Sequence of chain 1.C:
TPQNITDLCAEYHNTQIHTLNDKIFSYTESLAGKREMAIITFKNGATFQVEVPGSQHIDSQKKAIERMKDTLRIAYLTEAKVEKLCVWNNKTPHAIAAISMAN

This small molecule binds to this protein.
Small molecule (SMILES): O=C(NCCCN1CCN(CCCNc2c(NCCCN3CCN(CCCNC(=O)c4cc(O[C@H]5O[C@@H](CO)[C@@H](O)[C@@H](O)[C@H]5O)cc([N+](=O)[O-])c4)CC3)c(=O)c2=O)CC1)c1cc(O[C@H]2O[C@H](CO)[C@H](O)[C@H](O)[C@H]2O)cc([N+](=O)[O-])c1

Sequence of chain 1.D:
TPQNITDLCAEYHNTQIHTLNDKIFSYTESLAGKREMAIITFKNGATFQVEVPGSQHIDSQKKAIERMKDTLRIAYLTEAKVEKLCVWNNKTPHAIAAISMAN

Binding-site contacts:
Ligand atom O18 contacts residue ASN90 of chain 1.C at 2.6 Å (h-bond).
Ligand atom C42 contacts residue TRP88 of chain 1.C at 4.0 Å (hydrophobic).
Ligand atom O20 contacts residue GLN56 of chain 1.C at 3.8 Å.
Ligand atom O18 contacts residue GLU51 of chain 1.C at 4.2 Å.
Ligand atom O14 contacts residue ALA32 of chain 1.D at 3.9 Å.
Ligand atom O18 contacts residue TRP88 of chain 1.C at 3.7 Å.
Ligand atom C50 contacts residue HIS57 of chain 1.C at 3.5 Å.
Ligand atom C49 contacts residue ASN90 of chain 1.C at 4.0 Å.
Ligand atom O14 contacts residue GLN61 of chain 1.C at 3.7 Å.
Ligand atom C48 contacts residue ASN90 of chain 1.C at 3.6 Å.
Ligand atom O17 contacts residue GLU51 of chain 1.C at 2.7 Å (salt-bridge).
Ligand atom C48 contacts residue TRP88 of chain 1.C at 3.6 Å (hydrophobic).
Ligand atom C45 contacts residue GLN56 of chain 1.C at 4.3 Å.
Ligand atom C50 contacts residue GLN56 of chain 1.C at 4.2 Å.
Ligand atom C50 contacts residue TRP88 of chain 1.C at 3.5 Å (hydrophobic).
Ligand atom O15 contacts residue TYR12 of chain 1.C at 3.8 Å.
Ligand atom O14 contacts residue TRP88 of chain 1.C at 3.6 Å.
Ligand atom O16 contacts residue GLN56 of chain 1.C at 3.8 Å.
Ligand atom C48 contacts residue LYS91 of chain 1.C at 3.7 Å.
Ligand atom C47 contacts residue LYS91 of chain 1.C at 3.8 Å.
Ligand atom N10 contacts residue GLY33 of chain 1.D at 3.8 Å.
Ligand atom C49 contacts residue LYS91 of chain 1.C at 3.9 Å.
Ligand atom O19 contacts residue ASN90 of chain 1.C at 3.0 Å (h-bond).
Ligand atom C50 contacts residue GLN61 of chain 1.C at 4.0 Å.
Ligand atom C50 contacts residue GLU51 of chain 1.C at 4.2 Å.
Ligand atom C46 contacts residue TRP88 of chain 1.C at 3.5 Å (hydrophobic).
Ligand atom O20 contacts residue TRP88 of chain 1.C at 3.7 Å.
Ligand atom O13 contacts residue TRP88 of chain 1.C at 3.9 Å.
Ligand atom O17 contacts residue LYS91 of chain 1.C at 2.9 Å (salt-bridge).
Ligand atom C47 contacts residue TRP88 of chain 1.C at 3.5 Å (hydrophobic).
Ligand atom N10 contacts residue TYR12 of chain 1.C at 3.2 Å.
Ligand atom C41 contacts residue TYR12 of chain 1.C at 4.1 Å (hydrophobic).
Ligand atom O15 contacts residue GLY33 of chain 1.D at 3.5 Å.
Ligand atom O20 contacts residue GLN61 of chain 1.C at 3.0 Å (h-bond).
Ligand atom C47 contacts residue GLU51 of chain 1.C at 3.3 Å.
Ligand atom O20 contacts residue HIS57 of chain 1.C at 3.5 Å.
Ligand atom O17 contacts residue GLN56 of chain 1.C at 3.4 Å.
Ligand atom O14 contacts residue GLY33 of chain 1.D at 2.9 Å (h-bond).
Ligand atom O14 contacts residue TYR12 of chain 1.C at 3.5 Å.
Ligand atom O18 contacts residue LYS91 of chain 1.C at 2.9 Å (salt-bridge).